Sequence of chain 1.A:
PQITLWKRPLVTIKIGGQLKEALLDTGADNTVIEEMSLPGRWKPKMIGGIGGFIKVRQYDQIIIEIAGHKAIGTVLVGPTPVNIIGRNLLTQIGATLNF

The protein below binds the small molecule below.
Small molecule (SMILES): CC(C)CN(C[C@@H](O)[C@H](Cc1ccccc1)NC(=O)O[C@H]1CO[C@H]2OCC[C@H]21)S(=O)(=O)c1ccc2c(c1)OCO2

Binding-site contacts:
Ligand atom C4 contacts residue GLY48 of chain 1.A at 3.4 Å.
Ligand atom O18 contacts residue GLY27 of chain 1.B at 3.5 Å.
Ligand atom C32 contacts residue ASP25 of chain 1.A at 3.2 Å.
Ligand atom O39 contacts residue ASN30 of chain 1.A at 3.2 Å (h-bond).
Ligand atom C15 contacts residue VAL82 of chain 1.B at 3.7 Å (hydrophobic).
Ligand atom O10 contacts residue ILE50 of chain 1.B at 3.4 Å.
Ligand atom C27 contacts residue ASP29 of chain 1.B at 3.8 Å.
Ligand atom C17 contacts residue ASP25 of chain 1.B at 3.5 Å.
Ligand atom O18 contacts residue ASP25 of chain 1.B at 2.8 Å (salt-bridge).
Ligand atom O10 contacts residue GLY48 of chain 1.A at 3.7 Å.
Ligand atom C27 contacts residue ASN30 of chain 1.B at 3.3 Å.
Ligand atom C7 contacts residue VAL32 of chain 1.A at 3.7 Å (hydrophobic).
Ligand atom O26 contacts residue ALA28 of chain 1.B at 3.7 Å.
Ligand atom C29 contacts residue GLY27 of chain 1.B at 3.7 Å.
Ligand atom C16 contacts residue ASP25 of chain 1.A at 3.2 Å.
Ligand atom C12 contacts residue GLY27 of chain 1.A at 3.5 Å.
Ligand atom C30 contacts residue GLY48 of chain 1.B at 2.8 Å.
Ligand atom C15 contacts residue GLY27 of chain 1.A at 3.8 Å.
Ligand atom C36 contacts residue ILE50 of chain 1.B at 3.7 Å (hydrophobic).
Ligand atom C7 contacts residue ASN30 of chain 1.A at 3.4 Å.
Ligand atom C13 contacts residue GLY27 of chain 1.A at 3.8 Å.
Ligand atom C36 contacts residue PRO81 of chain 1.A at 3.6 Å (hydrophobic).
Ligand atom C31 contacts residue GLY48 of chain 1.B at 3.4 Å.
Ligand atom C33 contacts residue GLY27 of chain 1.B at 3.6 Å.
Ligand atom C6 contacts residue ALA28 of chain 1.A at 3.6 Å (hydrophobic).
Ligand atom O23 contacts residue ALA28 of chain 1.B at 3.7 Å.
Ligand atom C17 contacts residue ASP25 of chain 1.A at 3.3 Å.
Ligand atom O10 contacts residue GLY49 of chain 1.A at 3.0 Å.
Ligand atom O9 contacts residue ILE50 of chain 1.B at 3.5 Å.
Ligand atom O26 contacts residue ASN30 of chain 1.B at 3.3 Å (h-bond).
Ligand atom C36 contacts residue GLY49 of chain 1.B at 3.5 Å.
Ligand atom O18 contacts residue ASP25 of chain 1.A at 2.5 Å (salt-bridge).
Ligand atom O9 contacts residue ILE84 of chain 1.A at 3.7 Å.
Ligand atom O26 contacts residue ASP29 of chain 1.B at 3.2 Å (salt-bridge).
Ligand atom C35 contacts residue GLY48 of chain 1.B at 3.7 Å.
Ligand atom C7 contacts residue ALA28 of chain 1.A at 3.5 Å (hydrophobic).
Ligand atom O28 contacts residue ASP29 of chain 1.B at 3.0 Å (salt-bridge).
Ligand atom C34 contacts residue ARG8 of chain 1.A at 3.8 Å.
Ligand atom C40 contacts residue ASN30 of chain 1.A at 3.2 Å.
Ligand atom N20 contacts residue GLY27 of chain 1.B at 3.3 Å (h-bond).

Sequence of chain 1.B:
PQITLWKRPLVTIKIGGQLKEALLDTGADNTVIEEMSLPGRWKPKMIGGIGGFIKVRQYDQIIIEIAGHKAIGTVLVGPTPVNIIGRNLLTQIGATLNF